This protein binds this small molecule.
Small molecule (SMILES): CC(=O)N[C@H]1[C@H](O[C@H]2[C@H](O)[C@@H](NC(C)=O)CO[C@@H]2CO)O[C@H](CO)[C@@H](O)[C@@H]1O

Binding-site contacts:
Ligand atom C6 contacts residue ARG412 of chain 3.B at 4.3 Å.
Ligand atom O7 contacts residue ASN301 of chain 3.B at 4.0 Å.
Ligand atom C8 contacts residue VAL302 of chain 3.B at 4.3 Å (hydrophobic).
Ligand atom C8 contacts residue SER303 of chain 3.B at 4.0 Å.
Ligand atom N2 contacts residue GLN263 of chain 3.B at 3.9 Å.
Ligand atom O6 contacts residue ASN265 of chain 3.B at 4.1 Å.
Ligand atom C5 contacts residue ASN265 of chain 3.B at 3.6 Å.
Ligand atom C2 contacts residue ASN265 of chain 3.B at 2.5 Å.
Ligand atom C8 contacts residue ASN301 of chain 3.B at 4.1 Å.
Ligand atom C1 contacts residue GLN263 of chain 3.B at 4.0 Å.
Ligand atom O7 contacts residue ASN265 of chain 3.B at 3.0 Å (h-bond).
Ligand atom O5 contacts residue ASN265 of chain 3.B at 2.3 Å (h-bond).
Ligand atom N2 contacts residue ASN265 of chain 3.B at 2.9 Å (h-bond).
Ligand atom C7 contacts residue ASN265 of chain 3.B at 3.1 Å.
Ligand atom C5 contacts residue GLN263 of chain 3.B at 4.3 Å.
Ligand atom C8 contacts residue ASN265 of chain 3.B at 4.3 Å.
Ligand atom C1 contacts residue ASN265 of chain 3.B at 1.4 Å.
Ligand atom O6 contacts residue ARG412 of chain 3.B at 3.0 Å (salt-bridge).
Ligand atom C4 contacts residue ASN265 of chain 3.B at 4.2 Å.
Ligand atom C3 contacts residue ASN265 of chain 3.B at 3.8 Å.
Ligand atom C3 contacts residue GLN263 of chain 3.B at 4.3 Å.

Sequence of chain 3.B:
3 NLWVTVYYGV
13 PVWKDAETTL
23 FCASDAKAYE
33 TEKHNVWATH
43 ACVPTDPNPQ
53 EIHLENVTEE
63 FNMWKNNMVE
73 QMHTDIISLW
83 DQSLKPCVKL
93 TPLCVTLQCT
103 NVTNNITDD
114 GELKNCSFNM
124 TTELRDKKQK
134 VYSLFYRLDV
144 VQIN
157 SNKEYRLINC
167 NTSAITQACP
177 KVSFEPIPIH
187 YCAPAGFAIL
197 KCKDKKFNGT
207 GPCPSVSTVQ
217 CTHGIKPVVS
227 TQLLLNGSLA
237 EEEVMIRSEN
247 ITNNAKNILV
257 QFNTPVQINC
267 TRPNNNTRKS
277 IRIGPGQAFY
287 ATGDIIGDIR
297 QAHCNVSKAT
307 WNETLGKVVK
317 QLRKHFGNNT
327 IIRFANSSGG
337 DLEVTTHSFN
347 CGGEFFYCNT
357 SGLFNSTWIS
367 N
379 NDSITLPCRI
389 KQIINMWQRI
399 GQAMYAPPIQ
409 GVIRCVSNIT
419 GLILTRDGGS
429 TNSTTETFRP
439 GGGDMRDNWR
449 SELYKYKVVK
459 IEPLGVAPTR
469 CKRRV